Sequence of chain 1.B:
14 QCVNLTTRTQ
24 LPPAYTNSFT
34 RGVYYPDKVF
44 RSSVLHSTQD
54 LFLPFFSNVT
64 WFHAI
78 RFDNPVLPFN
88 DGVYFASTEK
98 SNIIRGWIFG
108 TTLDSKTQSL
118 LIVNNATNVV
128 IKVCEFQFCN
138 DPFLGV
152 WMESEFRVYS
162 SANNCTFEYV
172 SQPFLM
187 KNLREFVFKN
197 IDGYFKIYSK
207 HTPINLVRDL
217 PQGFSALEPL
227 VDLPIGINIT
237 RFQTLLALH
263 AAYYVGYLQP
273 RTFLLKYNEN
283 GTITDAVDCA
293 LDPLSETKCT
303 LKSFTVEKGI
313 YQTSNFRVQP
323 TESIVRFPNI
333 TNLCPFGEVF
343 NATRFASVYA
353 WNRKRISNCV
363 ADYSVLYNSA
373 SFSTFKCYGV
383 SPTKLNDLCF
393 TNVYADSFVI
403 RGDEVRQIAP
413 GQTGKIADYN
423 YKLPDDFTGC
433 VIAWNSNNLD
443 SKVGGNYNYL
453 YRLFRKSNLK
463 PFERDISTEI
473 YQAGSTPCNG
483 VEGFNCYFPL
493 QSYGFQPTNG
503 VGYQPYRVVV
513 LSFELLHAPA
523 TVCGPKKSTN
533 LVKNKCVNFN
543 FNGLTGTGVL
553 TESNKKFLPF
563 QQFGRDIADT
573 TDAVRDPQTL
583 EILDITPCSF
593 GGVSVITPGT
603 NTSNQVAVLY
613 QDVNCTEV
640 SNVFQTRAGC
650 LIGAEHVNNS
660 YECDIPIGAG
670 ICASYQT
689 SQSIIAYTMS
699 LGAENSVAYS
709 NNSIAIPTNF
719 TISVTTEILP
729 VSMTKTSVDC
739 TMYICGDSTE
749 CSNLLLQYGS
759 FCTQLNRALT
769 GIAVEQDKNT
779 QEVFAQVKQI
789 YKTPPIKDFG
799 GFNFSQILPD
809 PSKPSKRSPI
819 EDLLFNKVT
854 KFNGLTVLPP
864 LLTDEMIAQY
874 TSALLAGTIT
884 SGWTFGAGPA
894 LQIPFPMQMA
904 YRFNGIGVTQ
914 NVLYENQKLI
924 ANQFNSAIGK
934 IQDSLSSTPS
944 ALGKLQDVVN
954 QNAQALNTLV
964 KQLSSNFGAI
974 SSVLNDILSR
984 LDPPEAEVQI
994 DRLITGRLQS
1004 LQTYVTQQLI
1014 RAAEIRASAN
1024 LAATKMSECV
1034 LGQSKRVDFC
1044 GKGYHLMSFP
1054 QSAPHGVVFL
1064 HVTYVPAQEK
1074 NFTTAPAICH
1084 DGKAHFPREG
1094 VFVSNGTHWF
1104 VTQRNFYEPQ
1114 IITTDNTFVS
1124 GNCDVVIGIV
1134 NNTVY

The protein below binds the small molecule below.
Small molecule (SMILES): CC(=O)N[C@@H]1[C@@H](O)[C@H](O)[C@@H](CO)O[C@H]1O

Binding-site contacts:
Ligand atom C1 contacts residue ASN1098 of chain 1.B at 1.4 Å.
Ligand atom C4 contacts residue ASN1098 of chain 1.B at 4.3 Å.
Ligand atom C6 contacts residue TYR1110 of chain 1.B at 3.5 Å (hydrophobic).
Ligand atom O5 contacts residue ASN1098 of chain 1.B at 2.4 Å (h-bond).
Ligand atom C5 contacts residue TYR1110 of chain 1.B at 4.3 Å (hydrophobic).
Ligand atom N2 contacts residue ASN1098 of chain 1.B at 2.8 Å (h-bond).
Ligand atom O7 contacts residue ASN1098 of chain 1.B at 4.0 Å.
Ligand atom C5 contacts residue ASN1098 of chain 1.B at 3.6 Å.
Ligand atom N2 contacts residue GLY1099 of chain 1.B at 3.8 Å.
Ligand atom C3 contacts residue ASN1098 of chain 1.B at 3.8 Å.
Ligand atom O6 contacts residue TYR1110 of chain 1.B at 3.0 Å (h-bond).
Ligand atom O5 contacts residue TYR1110 of chain 1.B at 4.0 Å.
Ligand atom C2 contacts residue ASN1098 of chain 1.B at 2.5 Å.
Ligand atom C8 contacts residue GLY1099 of chain 1.B at 3.7 Å.
Ligand atom C7 contacts residue ASN1098 of chain 1.B at 3.6 Å.
Ligand atom C7 contacts residue GLY1099 of chain 1.B at 4.2 Å.